Sequence of chain 39.E:
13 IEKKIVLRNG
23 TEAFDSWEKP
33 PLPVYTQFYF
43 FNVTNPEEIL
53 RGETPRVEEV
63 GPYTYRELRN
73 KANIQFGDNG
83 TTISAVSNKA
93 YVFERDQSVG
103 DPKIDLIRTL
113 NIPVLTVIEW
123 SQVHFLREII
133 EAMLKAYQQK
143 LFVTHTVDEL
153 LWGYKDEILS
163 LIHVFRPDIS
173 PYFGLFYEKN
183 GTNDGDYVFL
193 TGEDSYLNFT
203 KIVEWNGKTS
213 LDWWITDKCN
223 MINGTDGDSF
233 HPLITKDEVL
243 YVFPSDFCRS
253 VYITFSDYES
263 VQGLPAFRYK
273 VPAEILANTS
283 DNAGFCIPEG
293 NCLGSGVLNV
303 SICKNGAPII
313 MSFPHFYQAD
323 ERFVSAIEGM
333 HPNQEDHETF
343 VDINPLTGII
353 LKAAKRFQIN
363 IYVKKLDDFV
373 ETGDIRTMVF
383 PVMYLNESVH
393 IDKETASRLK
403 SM

The protein below binds the small molecule below.
Small molecule (SMILES): CC(=O)N[C@@H]1[C@@H](O)[C@H](O)[C@@H](CO)O[C@H]1O

Binding-site contacts:
Ligand atom C3 contacts residue ASN200 of chain 39.E at 3.7 Å.
Ligand atom C5 contacts residue SER197 of chain 39.E at 4.2 Å.
Ligand atom C6 contacts residue SER197 of chain 39.E at 4.3 Å.
Ligand atom O5 contacts residue SER197 of chain 39.E at 4.0 Å.
Ligand atom O7 contacts residue ASN200 of chain 39.E at 3.3 Å (h-bond).
Ligand atom C8 contacts residue VAL205 of chain 39.E at 3.7 Å (hydrophobic).
Ligand atom C6 contacts residue ASN200 of chain 39.E at 3.3 Å.
Ligand atom C7 contacts residue ASN200 of chain 39.E at 3.6 Å.
Ligand atom C7 contacts residue LEU192 of chain 39.E at 3.8 Å (hydrophobic).
Ligand atom O7 contacts residue LYS203 of chain 39.E at 4.0 Å.
Ligand atom C2 contacts residue LEU192 of chain 39.E at 4.3 Å (hydrophobic).
Ligand atom C8 contacts residue LEU192 of chain 39.E at 3.7 Å (hydrophobic).
Ligand atom N2 contacts residue LEU192 of chain 39.E at 3.5 Å.
Ligand atom O5 contacts residue ASN200 of chain 39.E at 2.5 Å (h-bond).
Ligand atom C1 contacts residue ASN200 of chain 39.E at 1.4 Å.
Ligand atom C2 contacts residue ASN200 of chain 39.E at 2.5 Å.
Ligand atom N2 contacts residue ASN200 of chain 39.E at 3.3 Å (h-bond).
Ligand atom C5 contacts residue ASN200 of chain 39.E at 3.3 Å.
Ligand atom C6 contacts residue LEU199 of chain 39.E at 4.1 Å (hydrophobic).
Ligand atom C1 contacts residue LEU192 of chain 39.E at 3.9 Å (hydrophobic).
Ligand atom O6 contacts residue ASN200 of chain 39.E at 3.0 Å (h-bond).
Ligand atom C4 contacts residue ASN200 of chain 39.E at 3.8 Å.